Binding-site contacts:
Ligand atom N2 contacts residue ASN247 of chain 1.C at 3.0 Å (h-bond).
Ligand atom C8 contacts residue THR245 of chain 1.C at 3.3 Å.
Ligand atom O5 contacts residue ASN247 of chain 1.C at 2.4 Å (h-bond).
Ligand atom C4 contacts residue ASN247 of chain 1.C at 4.3 Å.
Ligand atom C7 contacts residue THR245 of chain 1.C at 4.5 Å.
Ligand atom C5 contacts residue ASN247 of chain 1.C at 3.7 Å.
Ligand atom C7 contacts residue ASN247 of chain 1.C at 4.0 Å.
Ligand atom C2 contacts residue ASN247 of chain 1.C at 2.6 Å.
Ligand atom C3 contacts residue ASN247 of chain 1.C at 3.9 Å.
Ligand atom C1 contacts residue ASN247 of chain 1.C at 1.4 Å.

A protein and the small-molecule ligand that binds it are described below.
Small molecule (SMILES): CC(=O)N[C@@H]1[C@@H](O)[C@H](O)[C@@H](CO)O[C@H]1O

Sequence of chain 1.C:
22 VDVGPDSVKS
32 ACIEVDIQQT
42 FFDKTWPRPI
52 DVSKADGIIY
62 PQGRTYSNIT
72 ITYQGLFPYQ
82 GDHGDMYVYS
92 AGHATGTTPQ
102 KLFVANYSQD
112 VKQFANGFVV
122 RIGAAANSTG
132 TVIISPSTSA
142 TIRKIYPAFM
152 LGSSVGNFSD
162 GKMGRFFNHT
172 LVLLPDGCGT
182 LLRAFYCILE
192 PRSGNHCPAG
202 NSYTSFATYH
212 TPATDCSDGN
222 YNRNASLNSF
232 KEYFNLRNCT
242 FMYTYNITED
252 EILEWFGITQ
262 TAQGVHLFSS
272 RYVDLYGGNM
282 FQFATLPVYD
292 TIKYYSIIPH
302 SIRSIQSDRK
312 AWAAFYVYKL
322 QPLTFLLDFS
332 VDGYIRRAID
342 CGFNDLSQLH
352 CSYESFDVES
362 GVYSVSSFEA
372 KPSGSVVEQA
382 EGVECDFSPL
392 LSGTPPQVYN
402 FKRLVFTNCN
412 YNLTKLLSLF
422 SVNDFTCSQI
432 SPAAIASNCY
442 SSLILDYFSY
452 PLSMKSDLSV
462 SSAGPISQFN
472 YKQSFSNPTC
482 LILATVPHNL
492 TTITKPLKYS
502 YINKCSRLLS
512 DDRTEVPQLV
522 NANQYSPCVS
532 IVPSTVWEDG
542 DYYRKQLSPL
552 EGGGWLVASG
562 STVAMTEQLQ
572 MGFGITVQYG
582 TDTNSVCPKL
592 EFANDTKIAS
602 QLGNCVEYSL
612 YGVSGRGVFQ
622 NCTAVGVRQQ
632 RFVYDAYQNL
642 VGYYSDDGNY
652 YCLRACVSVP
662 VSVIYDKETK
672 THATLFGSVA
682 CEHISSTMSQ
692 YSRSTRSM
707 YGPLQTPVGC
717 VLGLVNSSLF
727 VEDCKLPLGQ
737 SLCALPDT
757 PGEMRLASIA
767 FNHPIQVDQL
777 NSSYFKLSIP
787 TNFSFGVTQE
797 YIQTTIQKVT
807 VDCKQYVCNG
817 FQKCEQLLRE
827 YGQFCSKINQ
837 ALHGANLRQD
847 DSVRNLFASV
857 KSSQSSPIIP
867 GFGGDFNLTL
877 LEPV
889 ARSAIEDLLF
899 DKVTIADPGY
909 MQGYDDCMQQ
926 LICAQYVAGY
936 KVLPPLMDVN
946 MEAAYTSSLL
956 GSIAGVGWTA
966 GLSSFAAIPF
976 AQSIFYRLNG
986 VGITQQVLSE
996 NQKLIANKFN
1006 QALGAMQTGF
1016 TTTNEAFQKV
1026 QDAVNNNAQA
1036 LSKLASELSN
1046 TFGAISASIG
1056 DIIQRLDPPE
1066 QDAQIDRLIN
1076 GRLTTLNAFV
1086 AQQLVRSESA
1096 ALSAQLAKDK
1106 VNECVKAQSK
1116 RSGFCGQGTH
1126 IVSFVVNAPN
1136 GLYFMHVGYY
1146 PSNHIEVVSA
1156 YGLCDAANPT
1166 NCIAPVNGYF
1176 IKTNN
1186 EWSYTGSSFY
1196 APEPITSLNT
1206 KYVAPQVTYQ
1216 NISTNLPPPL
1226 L